A protein and the small-molecule ligand that binds it are described below.
Small molecule (SMILES): CCOC(=O)c1ccc(OCCC2CCN(c3ccc(C)nn3)CC2)cc1

Sequence of chain 34.B:
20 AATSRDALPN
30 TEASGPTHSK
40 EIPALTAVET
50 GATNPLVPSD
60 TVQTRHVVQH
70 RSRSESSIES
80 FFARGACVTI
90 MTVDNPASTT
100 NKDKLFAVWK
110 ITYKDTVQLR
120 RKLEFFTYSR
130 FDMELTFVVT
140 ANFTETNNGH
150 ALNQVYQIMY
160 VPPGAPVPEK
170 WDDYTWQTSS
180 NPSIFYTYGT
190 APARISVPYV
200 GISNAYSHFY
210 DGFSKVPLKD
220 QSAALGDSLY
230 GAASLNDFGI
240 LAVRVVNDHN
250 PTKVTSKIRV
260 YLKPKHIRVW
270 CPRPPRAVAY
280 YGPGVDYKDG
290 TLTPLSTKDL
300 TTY

Binding-site contacts:
Ligand atom C10 contacts residue ILE110 of chain 34.B at 3.5 Å (hydrophobic).
Ligand atom C3 contacts residue TYR159 of chain 34.B at 3.6 Å (hydrophobic).
Ligand atom O22 contacts residue TYR205 of chain 34.B at 3.8 Å.
Ligand atom C2 contacts residue ILE194 of chain 34.B at 3.5 Å (hydrophobic).
Ligand atom C8 contacts residue VAL196 of chain 34.B at 3.6 Å (hydrophobic).
Ligand atom C1 contacts residue PRO181 of chain 34.B at 3.7 Å (hydrophobic).
Ligand atom C12 contacts residue PHE237 of chain 34.B at 3.5 Å (hydrophobic).
Ligand atom C11 contacts residue LEU134 of chain 34.B at 3.8 Å (hydrophobic).
Ligand atom C11 contacts residue ILE110 of chain 34.B at 3.6 Å (hydrophobic).
Ligand atom N3 contacts residue ILE194 of chain 34.B at 3.6 Å.
Ligand atom N6 contacts residue VAL196 of chain 34.B at 3.9 Å.
Ligand atom C17 contacts residue PHE237 of chain 34.B at 3.7 Å (hydrophobic).
Ligand atom O23 contacts residue TYR112 of chain 34.B at 3.5 Å.
Ligand atom C13 contacts residue MET132 of chain 34.B at 3.8 Å (hydrophobic).
Ligand atom C25 contacts residue ASP236 of chain 34.B at 3.5 Å.
Ligand atom C3 contacts residue ALA24 of chain 34.D at 3.5 Å (hydrophobic).
Ligand atom C17 contacts residue TYR112 of chain 34.B at 3.8 Å (hydrophobic).
Ligand atom C25 contacts residue SER206 of chain 34.B at 3.8 Å.
Ligand atom C8 contacts residue VAL199 of chain 34.B at 3.7 Å (hydrophobic).
Ligand atom N3 contacts residue LEU240 of chain 34.B at 3.5 Å.
Ligand atom C7 contacts residue VAL196 of chain 34.B at 3.6 Å (hydrophobic).
Ligand atom C4 contacts residue VAL196 of chain 34.B at 3.9 Å (hydrophobic).
Ligand atom C5 contacts residue VAL196 of chain 34.B at 3.8 Å (hydrophobic).
Ligand atom C21 contacts residue PHE237 of chain 34.B at 3.7 Å (hydrophobic).
Ligand atom N3 contacts residue TYR159 of chain 34.B at 3.9 Å.
Ligand atom C4 contacts residue TYR159 of chain 34.B at 3.5 Å (hydrophobic).
Ligand atom C2 contacts residue TYR159 of chain 34.B at 3.5 Å (hydrophobic).
Ligand atom O23 contacts residue PHE237 of chain 34.B at 3.8 Å.
Ligand atom C18 contacts residue TYR112 of chain 34.B at 3.7 Å (hydrophobic).
Ligand atom C21 contacts residue TYR112 of chain 34.B at 3.3 Å (hydrophobic).
Ligand atom C19 contacts residue TYR205 of chain 34.B at 3.7 Å (hydrophobic).
Ligand atom O22 contacts residue TYR112 of chain 34.B at 3.5 Å.
Ligand atom C20 contacts residue TYR205 of chain 34.B at 3.5 Å (hydrophobic).
Ligand atom N4 contacts residue LEU240 of chain 34.B at 3.6 Å.
Ligand atom N4 contacts residue LEU134 of chain 34.B at 3.7 Å.
Ligand atom O14 contacts residue MET132 of chain 34.B at 3.4 Å.
Ligand atom C7 contacts residue TYR159 of chain 34.B at 3.7 Å (hydrophobic).
Ligand atom C10 contacts residue MET132 of chain 34.B at 3.3 Å (hydrophobic).
Ligand atom C18 contacts residue PHE237 of chain 34.B at 3.6 Å (hydrophobic).
Ligand atom C13 contacts residue VAL199 of chain 34.B at 3.7 Å (hydrophobic).

Sequence of chain 34.D:
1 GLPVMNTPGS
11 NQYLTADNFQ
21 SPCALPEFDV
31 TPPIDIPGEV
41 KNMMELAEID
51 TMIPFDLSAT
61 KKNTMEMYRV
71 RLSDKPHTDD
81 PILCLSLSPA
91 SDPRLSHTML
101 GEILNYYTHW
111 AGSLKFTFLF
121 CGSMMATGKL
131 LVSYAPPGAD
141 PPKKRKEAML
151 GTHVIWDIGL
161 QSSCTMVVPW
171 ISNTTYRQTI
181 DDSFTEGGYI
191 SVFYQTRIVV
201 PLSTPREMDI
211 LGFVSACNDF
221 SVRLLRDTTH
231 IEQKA